Sequence of chain 1.A:
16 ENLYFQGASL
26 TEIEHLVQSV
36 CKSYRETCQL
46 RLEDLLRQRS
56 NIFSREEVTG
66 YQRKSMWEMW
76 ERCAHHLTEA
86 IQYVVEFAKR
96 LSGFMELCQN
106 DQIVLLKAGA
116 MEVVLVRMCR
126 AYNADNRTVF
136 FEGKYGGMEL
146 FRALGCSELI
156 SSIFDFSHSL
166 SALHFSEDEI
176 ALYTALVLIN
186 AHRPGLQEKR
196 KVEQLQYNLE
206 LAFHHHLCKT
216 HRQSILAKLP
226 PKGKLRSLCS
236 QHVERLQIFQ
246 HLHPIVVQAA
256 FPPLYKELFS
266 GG

This protein binds this small molecule.
Small molecule (SMILES): CCS(=O)(=O)c1ccc(CC(=O)Nc2cc(-c3cccnc3OCc3cccc(C#N)c3)cs2)cc1

Binding-site contacts:
Ligand atom C1 contacts residue HIS237 of chain 1.A at 3.7 Å.
Ligand atom C25 contacts residue PHE135 of chain 1.A at 3.4 Å (hydrophobic).
Ligand atom C24 contacts residue ARG122 of chain 1.A at 3.7 Å.
Ligand atom C23 contacts residue PHE135 of chain 1.A at 3.6 Å (hydrophobic).
Ligand atom C13 contacts residue PHE159 of chain 1.A at 3.7 Å (hydrophobic).
Ligand atom C10 contacts residue GLN44 of chain 1.A at 3.6 Å.
Ligand atom O34 contacts residue PHE146 of chain 1.A at 3.7 Å.
Ligand atom O32 contacts residue ARG122 of chain 1.A at 3.4 Å (salt-bridge).
Ligand atom C1 contacts residue ILE158 of chain 1.A at 3.6 Å (hydrophobic).
Ligand atom C7 contacts residue ALA126 of chain 1.A at 3.7 Å (hydrophobic).
Ligand atom C9 contacts residue MET123 of chain 1.A at 3.7 Å (hydrophobic).
Ligand atom C22 contacts residue MET123 of chain 1.A at 3.6 Å (hydrophobic).
Ligand atom C3 contacts residue PHE159 of chain 1.A at 3.5 Å (hydrophobic).
Ligand atom C3 contacts residue ILE158 of chain 1.A at 3.7 Å (hydrophobic).
Ligand atom C6 contacts residue LEU149 of chain 1.A at 3.5 Å (hydrophobic).
Ligand atom O32 contacts residue ARG125 of chain 1.A at 3.1 Å (salt-bridge).
Ligand atom N28 contacts residue ILE158 of chain 1.A at 3.5 Å.
Ligand atom O33 contacts residue LEU45 of chain 1.A at 3.1 Å (h-bond).
Ligand atom O33 contacts residue CYS43 of chain 1.A at 3.2 Å (h-bond).
Ligand atom C12 contacts residue MET123 of chain 1.A at 3.6 Å (hydrophobic).
Ligand atom N28 contacts residue MET116 of chain 1.A at 3.2 Å.
Ligand atom C4 contacts residue HIS237 of chain 1.A at 3.6 Å.
Ligand atom C26 contacts residue PHE146 of chain 1.A at 3.6 Å (hydrophobic).
Ligand atom C9 contacts residue ALA126 of chain 1.A at 3.3 Å (hydrophobic).
Ligand atom O33 contacts residue ARG125 of chain 1.A at 3.2 Å (salt-bridge).
Ligand atom C8 contacts residue LEU45 of chain 1.A at 3.7 Å (hydrophobic).
Ligand atom C10 contacts residue LEU45 of chain 1.A at 3.6 Å (hydrophobic).
Ligand atom O31 contacts residue HIS81 of chain 1.A at 3.5 Å.
Ligand atom N29 contacts residue ILE155 of chain 1.A at 3.7 Å.
Ligand atom C7 contacts residue PHE135 of chain 1.A at 3.7 Å (hydrophobic).
Ligand atom C6 contacts residue CYS78 of chain 1.A at 3.5 Å (hydrophobic).
Ligand atom C27 contacts residue GLN44 of chain 1.A at 3.3 Å.
Ligand atom N30 contacts residue PHE135 of chain 1.A at 2.8 Å (h-bond).
Ligand atom C22 contacts residue PHE135 of chain 1.A at 3.6 Å (hydrophobic).
Ligand atom C7 contacts residue MET123 of chain 1.A at 3.6 Å (hydrophobic).
Ligand atom N28 contacts residue HIS237 of chain 1.A at 3.5 Å.
Ligand atom S35 contacts residue HIS81 of chain 1.A at 3.7 Å.
Ligand atom C22 contacts residue PHE136 of chain 1.A at 3.6 Å (hydrophobic).
Ligand atom C26 contacts residue ILE155 of chain 1.A at 3.6 Å (hydrophobic).
Ligand atom S36 contacts residue ARG125 of chain 1.A at 3.5 Å (salt-bridge).